This small molecule binds to this protein.
Small molecule (SMILES): c1ccc(-c2ccccc2)cc1

Sequence of chain 1.M:
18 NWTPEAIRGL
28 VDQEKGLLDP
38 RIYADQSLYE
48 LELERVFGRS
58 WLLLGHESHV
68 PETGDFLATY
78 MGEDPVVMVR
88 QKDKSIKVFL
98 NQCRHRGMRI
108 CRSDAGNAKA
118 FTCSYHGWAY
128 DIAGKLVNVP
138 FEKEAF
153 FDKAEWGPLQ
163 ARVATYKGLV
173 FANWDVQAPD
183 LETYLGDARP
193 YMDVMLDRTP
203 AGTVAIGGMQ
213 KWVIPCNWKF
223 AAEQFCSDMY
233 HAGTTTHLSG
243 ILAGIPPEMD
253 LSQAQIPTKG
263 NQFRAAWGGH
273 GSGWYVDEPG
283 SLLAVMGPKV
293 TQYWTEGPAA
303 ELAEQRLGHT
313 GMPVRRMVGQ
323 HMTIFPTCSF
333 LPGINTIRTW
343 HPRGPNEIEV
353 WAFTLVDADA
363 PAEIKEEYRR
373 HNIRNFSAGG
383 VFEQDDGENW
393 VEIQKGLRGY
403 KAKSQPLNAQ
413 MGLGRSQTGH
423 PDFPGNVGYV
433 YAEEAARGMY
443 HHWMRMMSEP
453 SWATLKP

Binding-site contacts:
Ligand atom C17 contacts residue ALA234 of chain 1.M at 4.2 Å (hydrophobic).
Ligand atom C13 contacts residue GLN226 of chain 1.M at 3.4 Å.
Ligand atom C14 contacts residue PHE227 of chain 1.M at 3.8 Å (hydrophobic).
Ligand atom C6 contacts residue PHE384 of chain 1.M at 3.6 Å (hydrophobic).
Ligand atom C13 contacts residue PHE227 of chain 1.M at 3.9 Å (hydrophobic).
Ligand atom C5 contacts residue PHE384 of chain 1.M at 4.2 Å (hydrophobic).
Ligand atom C4 contacts residue GLY321 of chain 1.M at 4.4 Å.
Ligand atom C16 contacts residue LEU333 of chain 1.M at 4.0 Å (hydrophobic).
Ligand atom C12 contacts residue HIS233 of chain 1.M at 3.7 Å.
Ligand atom C14 contacts residue GLN226 of chain 1.M at 3.9 Å.
Ligand atom C1 contacts residue ALA234 of chain 1.M at 4.4 Å (hydrophobic).
Ligand atom C12 contacts residue MET231 of chain 1.M at 4.2 Å (hydrophobic).
Ligand atom C12 contacts residue ASP230 of chain 1.M at 3.4 Å.
Ligand atom C12 contacts residue HIS323 of chain 1.M at 3.6 Å.
Ligand atom C14 contacts residue HIS323 of chain 1.M at 4.4 Å.
Ligand atom C5 contacts residue VAL287 of chain 1.M at 3.8 Å (hydrophobic).
Ligand atom C13 contacts residue LEU333 of chain 1.M at 4.3 Å (hydrophobic).
Ligand atom C2 contacts residue LEU333 of chain 1.M at 4.4 Å (hydrophobic).
Ligand atom C3 contacts residue GLY321 of chain 1.M at 4.0 Å.
Ligand atom C15 contacts residue HIS233 of chain 1.M at 4.1 Å.
Ligand atom C2 contacts residue ALA234 of chain 1.M at 4.3 Å (hydrophobic).
Ligand atom C17 contacts residue HIS323 of chain 1.M at 4.0 Å.
Ligand atom C12 contacts residue GLN226 of chain 1.M at 3.9 Å.
Ligand atom C15 contacts residue LEU333 of chain 1.M at 3.5 Å (hydrophobic).
Ligand atom C5 contacts residue ILE336 of chain 1.M at 4.0 Å (hydrophobic).
Ligand atom C17 contacts residue ASP230 of chain 1.M at 4.3 Å.
Ligand atom C14 contacts residue HIS233 of chain 1.M at 3.9 Å.
Ligand atom C1 contacts residue PHE378 of chain 1.M at 3.9 Å (hydrophobic).
Ligand atom C4 contacts residue ILE336 of chain 1.M at 4.1 Å (hydrophobic).
Ligand atom C16 contacts residue HIS233 of chain 1.M at 4.1 Å.
Ligand atom C3 contacts residue MET231 of chain 1.M at 4.2 Å (hydrophobic).
Ligand atom C13 contacts residue HIS233 of chain 1.M at 3.7 Å.
Ligand atom C13 contacts residue HIS323 of chain 1.M at 3.8 Å.
Ligand atom C17 contacts residue HIS233 of chain 1.M at 3.9 Å.
Ligand atom C1 contacts residue PHE384 of chain 1.M at 4.3 Å (hydrophobic).
Ligand atom C14 contacts residue LEU333 of chain 1.M at 3.8 Å (hydrophobic).
Ligand atom C13 contacts residue ASP230 of chain 1.M at 4.0 Å.
Ligand atom C6 contacts residue PHE378 of chain 1.M at 3.6 Å (hydrophobic).
Ligand atom C6 contacts residue VAL287 of chain 1.M at 4.4 Å (hydrophobic).
Ligand atom C17 contacts residue MET231 of chain 1.M at 4.0 Å (hydrophobic).